Sequence of chain 1.A:
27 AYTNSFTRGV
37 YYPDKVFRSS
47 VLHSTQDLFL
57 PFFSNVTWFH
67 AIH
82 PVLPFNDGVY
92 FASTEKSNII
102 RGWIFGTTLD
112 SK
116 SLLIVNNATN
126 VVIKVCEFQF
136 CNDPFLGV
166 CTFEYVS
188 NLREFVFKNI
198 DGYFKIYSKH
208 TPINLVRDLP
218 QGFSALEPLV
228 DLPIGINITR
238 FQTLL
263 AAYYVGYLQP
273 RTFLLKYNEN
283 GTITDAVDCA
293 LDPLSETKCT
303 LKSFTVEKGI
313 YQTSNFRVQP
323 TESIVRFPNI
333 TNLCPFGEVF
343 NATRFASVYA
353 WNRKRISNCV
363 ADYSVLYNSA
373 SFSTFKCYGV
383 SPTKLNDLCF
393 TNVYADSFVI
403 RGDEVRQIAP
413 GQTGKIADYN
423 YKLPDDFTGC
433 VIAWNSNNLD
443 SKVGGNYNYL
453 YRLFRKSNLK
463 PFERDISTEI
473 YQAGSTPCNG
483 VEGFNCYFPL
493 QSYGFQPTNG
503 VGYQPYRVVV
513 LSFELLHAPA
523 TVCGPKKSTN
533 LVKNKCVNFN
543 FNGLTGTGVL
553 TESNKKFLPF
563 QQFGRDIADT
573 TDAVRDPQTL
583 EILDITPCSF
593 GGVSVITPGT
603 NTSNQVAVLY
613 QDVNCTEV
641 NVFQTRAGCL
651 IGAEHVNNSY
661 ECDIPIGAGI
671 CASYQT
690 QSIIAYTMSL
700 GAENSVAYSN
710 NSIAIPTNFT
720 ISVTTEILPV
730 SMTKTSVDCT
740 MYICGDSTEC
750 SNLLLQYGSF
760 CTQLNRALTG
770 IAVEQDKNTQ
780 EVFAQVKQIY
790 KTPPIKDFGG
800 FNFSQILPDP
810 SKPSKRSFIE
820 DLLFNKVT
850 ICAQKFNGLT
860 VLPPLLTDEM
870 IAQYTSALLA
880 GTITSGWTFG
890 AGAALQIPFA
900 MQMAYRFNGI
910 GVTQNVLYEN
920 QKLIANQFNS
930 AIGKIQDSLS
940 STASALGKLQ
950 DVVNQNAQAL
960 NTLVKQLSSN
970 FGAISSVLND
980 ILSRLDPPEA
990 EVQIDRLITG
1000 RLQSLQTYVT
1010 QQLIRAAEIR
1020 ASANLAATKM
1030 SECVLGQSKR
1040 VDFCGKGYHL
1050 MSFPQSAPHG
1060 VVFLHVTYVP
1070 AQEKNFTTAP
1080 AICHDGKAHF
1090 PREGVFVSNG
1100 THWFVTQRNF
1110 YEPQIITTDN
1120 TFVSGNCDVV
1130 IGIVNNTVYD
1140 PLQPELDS

A small-molecule ligand and the protein it binds are described below.
Small molecule (SMILES): CC(=O)N[C@@H]1[C@@H](O)[C@H](O)[C@@H](CO)O[C@H]1O

Binding-site contacts:
Ligand atom C8 contacts residue HIS655 of chain 1.A at 4.4 Å.
Ligand atom C1 contacts residue ASN657 of chain 1.A at 1.4 Å.
Ligand atom O7 contacts residue ASN657 of chain 1.A at 4.2 Å.
Ligand atom C2 contacts residue ASN657 of chain 1.A at 2.5 Å.
Ligand atom C4 contacts residue ASN657 of chain 1.A at 4.2 Å.
Ligand atom C5 contacts residue ASN657 of chain 1.A at 3.7 Å.
Ligand atom C7 contacts residue ASN657 of chain 1.A at 3.7 Å.
Ligand atom C3 contacts residue ASN657 of chain 1.A at 3.8 Å.
Ligand atom N2 contacts residue ASN657 of chain 1.A at 2.9 Å (h-bond).
Ligand atom O5 contacts residue ASN657 of chain 1.A at 2.4 Å (h-bond).